Binding-site contacts:
Ligand atom OAB contacts residue ILE113 of chain 10.A at 3.2 Å (h-bond).
Ligand atom CAC contacts residue PHE233 of chain 10.A at 3.9 Å (hydrophobic).
Ligand atom OAB contacts residue ASP112 of chain 10.A at 3.6 Å.
Ligand atom CAA contacts residue PRO177 of chain 10.A at 3.3 Å (hydrophobic).
Ligand atom CAS contacts residue TYR201 of chain 10.A at 3.7 Å (hydrophobic).
Ligand atom NBC contacts residue TRP203 of chain 10.A at 3.2 Å.
Ligand atom CBA contacts residue ASN228 of chain 10.A at 3.8 Å.
Ligand atom CAL contacts residue PRO177 of chain 10.A at 3.7 Å (hydrophobic).
Ligand atom CAG contacts residue ASN228 of chain 10.A at 3.2 Å.
Ligand atom CAK contacts residue PHE135 of chain 10.A at 3.6 Å (hydrophobic).
Ligand atom NAT contacts residue PHE155 of chain 10.A at 3.9 Å.
Ligand atom OAW contacts residue ILE111 of chain 10.A at 3.9 Å.
Ligand atom CAG contacts residue GLN202 of chain 10.A at 3.5 Å.
Ligand atom CAC contacts residue PHE137 of chain 10.A at 3.8 Å (hydrophobic).
Ligand atom CAH contacts residue PHE155 of chain 10.A at 3.7 Å (hydrophobic).
Ligand atom CAF contacts residue TRP203 of chain 10.A at 3.8 Å (hydrophobic).
Ligand atom NBB contacts residue TRP203 of chain 10.A at 3.9 Å.
Ligand atom CBA contacts residue TRP203 of chain 10.A at 3.3 Å (hydrophobic).
Ligand atom OAB contacts residue TRP203 of chain 10.A at 3.8 Å.
Ligand atom CAJ contacts residue PHE155 of chain 10.A at 3.8 Å (hydrophobic).
Ligand atom CAD contacts residue ASP112 of chain 10.A at 3.7 Å.
Ligand atom CAP contacts residue ILE111 of chain 10.A at 3.6 Å (hydrophobic).
Ligand atom CAD contacts residue THR114 of chain 10.A at 3.6 Å.
Ligand atom CAG contacts residue TRP203 of chain 10.A at 3.6 Å (hydrophobic).
Ligand atom CAP contacts residue PHE135 of chain 10.A at 3.6 Å (hydrophobic).
Ligand atom CAA contacts residue VAL179 of chain 10.A at 3.3 Å (hydrophobic).
Ligand atom CAS contacts residue TRP203 of chain 10.A at 3.5 Å (hydrophobic).
Ligand atom CAR contacts residue TYR201 of chain 10.A at 3.5 Å (hydrophobic).
Ligand atom CAA contacts residue TYR153 of chain 10.A at 3.7 Å (hydrophobic).
Ligand atom CAE contacts residue ASN228 of chain 10.A at 3.4 Å.
Ligand atom CAL contacts residue PHE155 of chain 10.A at 3.7 Å (hydrophobic).
Ligand atom CAA contacts residue SER178 of chain 10.A at 3.5 Å.
Ligand atom CAN contacts residue ILE111 of chain 10.A at 3.8 Å (hydrophobic).
Ligand atom CAF contacts residue ASP112 of chain 10.A at 3.6 Å.
Ligand atom CAI contacts residue PHE135 of chain 10.A at 3.7 Å (hydrophobic).
Ligand atom CAI contacts residue VAL192 of chain 10.A at 3.9 Å (hydrophobic).
Ligand atom CAE contacts residue GLN202 of chain 10.A at 3.4 Å.
Ligand atom CAX contacts residue TRP203 of chain 10.A at 3.5 Å (hydrophobic).
Ligand atom OAW contacts residue MET195 of chain 10.A at 3.3 Å.
Ligand atom CAS contacts residue ASN228 of chain 10.A at 3.7 Å.

A protein and the small-molecule ligand that binds it are described below.
Small molecule (SMILES): CCO/N=C/c1ccc(OCCCCCN2CCN(c3ccncc3)C2=O)cc1

Sequence of chain 10.C:
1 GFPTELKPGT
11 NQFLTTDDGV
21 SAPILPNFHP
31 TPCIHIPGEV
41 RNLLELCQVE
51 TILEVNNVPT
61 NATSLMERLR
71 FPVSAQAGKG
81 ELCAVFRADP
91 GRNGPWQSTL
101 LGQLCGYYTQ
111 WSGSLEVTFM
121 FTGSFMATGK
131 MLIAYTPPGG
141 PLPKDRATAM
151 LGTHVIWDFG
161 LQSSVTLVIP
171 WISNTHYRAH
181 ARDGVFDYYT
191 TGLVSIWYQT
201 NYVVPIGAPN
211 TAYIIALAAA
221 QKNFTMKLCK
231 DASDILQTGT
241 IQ

Sequence of chain 6.C:
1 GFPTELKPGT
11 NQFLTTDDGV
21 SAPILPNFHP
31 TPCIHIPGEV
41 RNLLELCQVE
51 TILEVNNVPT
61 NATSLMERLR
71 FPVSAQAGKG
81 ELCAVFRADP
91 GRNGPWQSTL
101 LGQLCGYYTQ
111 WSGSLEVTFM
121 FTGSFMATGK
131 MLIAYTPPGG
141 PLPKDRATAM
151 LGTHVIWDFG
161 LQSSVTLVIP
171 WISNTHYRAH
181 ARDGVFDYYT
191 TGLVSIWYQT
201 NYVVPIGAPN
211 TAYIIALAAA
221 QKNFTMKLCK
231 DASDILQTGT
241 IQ

Sequence of chain 10.A:
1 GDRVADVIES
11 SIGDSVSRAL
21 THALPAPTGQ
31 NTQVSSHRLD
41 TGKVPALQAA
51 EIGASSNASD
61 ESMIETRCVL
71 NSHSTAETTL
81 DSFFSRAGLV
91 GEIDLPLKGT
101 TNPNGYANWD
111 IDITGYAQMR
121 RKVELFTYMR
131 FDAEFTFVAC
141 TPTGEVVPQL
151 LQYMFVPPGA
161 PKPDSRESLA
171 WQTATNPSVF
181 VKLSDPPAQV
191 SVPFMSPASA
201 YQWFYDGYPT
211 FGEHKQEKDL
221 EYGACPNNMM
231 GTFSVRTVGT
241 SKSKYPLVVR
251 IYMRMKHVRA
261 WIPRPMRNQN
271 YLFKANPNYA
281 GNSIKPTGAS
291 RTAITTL